Sequence of chain 1.F:
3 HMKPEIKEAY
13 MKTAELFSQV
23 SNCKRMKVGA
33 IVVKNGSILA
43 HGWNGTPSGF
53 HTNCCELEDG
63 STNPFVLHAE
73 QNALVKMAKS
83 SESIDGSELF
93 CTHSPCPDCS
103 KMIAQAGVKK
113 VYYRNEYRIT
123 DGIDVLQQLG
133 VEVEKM

Binding-site contacts:
Ligand atom N3 contacts residue HIS43 of chain 1.F at 2.8 Å (h-bond).
Ligand atom N4 contacts residue TRP45 of chain 1.F at 3.6 Å.
Ligand atom O3' contacts residue GLY47 of chain 1.F at 3.1 Å.
Ligand atom N3 contacts residue GLY44 of chain 1.F at 3.9 Å.
Ligand atom C2 contacts residue TRP45 of chain 1.F at 3.9 Å (hydrophobic).
Ligand atom O2 contacts residue TRP45 of chain 1.F at 3.2 Å (h-bond).
Ligand atom N3 contacts residue TRP45 of chain 1.F at 3.3 Å.
Ligand atom C2 contacts residue GLY44 of chain 1.F at 4.0 Å.
Ligand atom O3' contacts residue ASN74 of chain 1.F at 3.1 Å (h-bond).
Ligand atom C5' contacts residue THR48 of chain 1.F at 3.4 Å.
Ligand atom O3' contacts residue THR48 of chain 1.F at 3.0 Å (h-bond).
Ligand atom C2' contacts residue ASN74 of chain 1.F at 3.9 Å.
Ligand atom C3' contacts residue TRP45 of chain 1.F at 4.2 Å (hydrophobic).
Ligand atom C3' contacts residue GLY47 of chain 1.F at 4.2 Å.
Ligand atom O2 contacts residue GLY44 of chain 1.F at 3.2 Å.
Ligand atom C4 contacts residue HIS43 of chain 1.F at 3.6 Å.
Ligand atom C5' contacts residue SER50 of chain 1.F at 3.5 Å.
Ligand atom O1P contacts residue LYS5 of chain 1.L at 3.7 Å.
Ligand atom C4' contacts residue SER50 of chain 1.F at 4.1 Å.
Ligand atom C4' contacts residue GLN107 of chain 1.J at 3.6 Å.
Ligand atom O2 contacts residue HIS43 of chain 1.F at 3.9 Å.
Ligand atom O3' contacts residue TRP45 of chain 1.F at 4.1 Å.
Ligand atom O4' contacts residue SER50 of chain 1.F at 4.1 Å.
Ligand atom C2' contacts residue TRP45 of chain 1.F at 3.2 Å (hydrophobic).
Ligand atom C1' contacts residue ASN74 of chain 1.F at 3.7 Å.
Ligand atom C2 contacts residue HIS43 of chain 1.F at 3.9 Å.
Ligand atom C3' contacts residue ASN74 of chain 1.F at 4.1 Å.
Ligand atom C4' contacts residue THR48 of chain 1.F at 3.3 Å.
Ligand atom C3' contacts residue THR48 of chain 1.F at 3.3 Å.
Ligand atom N1 contacts residue TRP45 of chain 1.F at 3.8 Å.
Ligand atom O2P contacts residue SER50 of chain 1.F at 3.0 Å (h-bond).
Ligand atom O5' contacts residue SER50 of chain 1.F at 4.0 Å.
Ligand atom N4 contacts residue HIS43 of chain 1.F at 3.1 Å.
Ligand atom C5 contacts residue TRP45 of chain 1.F at 3.5 Å (hydrophobic).
Ligand atom O2 contacts residue ASN74 of chain 1.F at 3.3 Å.
Ligand atom O4' contacts residue GLN107 of chain 1.J at 3.3 Å (h-bond).
Ligand atom C6 contacts residue TRP45 of chain 1.F at 3.8 Å (hydrophobic).
Ligand atom C5' contacts residue PRO49 of chain 1.F at 4.0 Å (hydrophobic).
Ligand atom C4 contacts residue TRP45 of chain 1.F at 3.2 Å (hydrophobic).
Ligand atom P contacts residue SER50 of chain 1.F at 4.2 Å.

Sequence of chain 1.J:
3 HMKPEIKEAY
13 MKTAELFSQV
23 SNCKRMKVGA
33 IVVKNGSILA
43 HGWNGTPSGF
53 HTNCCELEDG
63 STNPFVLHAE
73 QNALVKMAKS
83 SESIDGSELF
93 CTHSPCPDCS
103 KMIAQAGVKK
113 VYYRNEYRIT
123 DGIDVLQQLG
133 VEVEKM

The protein below binds the small molecule below.
Small molecule (SMILES): Nc1ccn([C@H]2C[C@H](O)[C@@H](COP(=O)(O)O)O2)c(=O)n1

Sequence of chain 1.L:
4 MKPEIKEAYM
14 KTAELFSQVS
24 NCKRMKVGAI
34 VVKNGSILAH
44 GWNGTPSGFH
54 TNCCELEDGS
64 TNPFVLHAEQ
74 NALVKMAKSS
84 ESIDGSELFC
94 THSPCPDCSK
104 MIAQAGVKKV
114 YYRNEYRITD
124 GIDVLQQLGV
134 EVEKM